The protein below binds the small molecule below.
Small molecule (SMILES): CC(=O)N[C@@H]1[C@@H](O)[C@H](O)[C@@H](CO)O[C@H]1O

Binding-site contacts:
Ligand atom C1 contacts residue THR77 of chain 3.A at 3.9 Å.
Ligand atom C2 contacts residue THR77 of chain 3.A at 4.4 Å.
Ligand atom C1 contacts residue ASN75 of chain 3.A at 1.5 Å.
Ligand atom C7 contacts residue ASN75 of chain 3.A at 3.7 Å.
Ligand atom O7 contacts residue HIS74 of chain 3.A at 3.9 Å.
Ligand atom O7 contacts residue ASN75 of chain 3.A at 3.2 Å (h-bond).
Ligand atom C2 contacts residue ASN75 of chain 3.A at 2.4 Å.
Ligand atom N2 contacts residue THR77 of chain 3.A at 3.8 Å.
Ligand atom O5 contacts residue ASN75 of chain 3.A at 2.4 Å (h-bond).
Ligand atom C4 contacts residue ASN75 of chain 3.A at 4.2 Å.
Ligand atom C3 contacts residue ASN75 of chain 3.A at 3.8 Å.
Ligand atom N2 contacts residue ASN75 of chain 3.A at 2.9 Å (h-bond).
Ligand atom C5 contacts residue ASN75 of chain 3.A at 3.7 Å.

Sequence of chain 3.A:
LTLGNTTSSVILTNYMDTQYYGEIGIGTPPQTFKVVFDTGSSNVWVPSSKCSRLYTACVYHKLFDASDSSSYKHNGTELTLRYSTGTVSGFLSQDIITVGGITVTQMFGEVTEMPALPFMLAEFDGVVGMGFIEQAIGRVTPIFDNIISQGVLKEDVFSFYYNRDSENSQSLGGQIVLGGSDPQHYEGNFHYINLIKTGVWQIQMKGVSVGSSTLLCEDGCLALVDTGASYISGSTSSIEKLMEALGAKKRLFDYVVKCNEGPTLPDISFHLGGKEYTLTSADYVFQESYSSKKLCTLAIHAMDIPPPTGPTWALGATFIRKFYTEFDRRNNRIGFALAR